The protein below binds the small molecule below.
Small molecule (SMILES): Nc1nc2c(ncn2[C@@H]2O[C@H](CO[P](=O)(O)O[P](=O)(O)NP(=O)(O)O)[C@@H](O)[C@H]2O)c(=O)[nH]1

Sequence of chain 1.A:
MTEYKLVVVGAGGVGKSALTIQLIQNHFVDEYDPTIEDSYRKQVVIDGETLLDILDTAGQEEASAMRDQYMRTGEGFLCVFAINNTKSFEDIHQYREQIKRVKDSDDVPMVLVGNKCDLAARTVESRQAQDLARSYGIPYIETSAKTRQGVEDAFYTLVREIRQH

Binding-site contacts:
Ligand atom N3B contacts residue MG1 of chain 1.E at 3.4 Å.
Ligand atom O6 contacts residue ALA147 of chain 1.A at 2.8 Å (h-bond).
Ligand atom O6 contacts residue ASP120 of chain 1.A at 3.4 Å (salt-bridge).
Ligand atom C8 contacts residue GLY16 of chain 1.A at 3.6 Å.
Ligand atom O1B contacts residue LYS17 of chain 1.A at 2.8 Å (salt-bridge).
Ligand atom C6 contacts residue ASP120 of chain 1.A at 3.6 Å.
Ligand atom O1A contacts residue GLY16 of chain 1.A at 3.4 Å.
Ligand atom O1A contacts residue ALA19 of chain 1.A at 2.8 Å (h-bond).
Ligand atom O1B contacts residue GLY16 of chain 1.A at 3.0 Å (h-bond).
Ligand atom O6 contacts residue ASN117 of chain 1.A at 3.3 Å (h-bond).
Ligand atom O1A contacts residue SER18 of chain 1.A at 3.3 Å (h-bond).
Ligand atom O3A contacts residue GLY16 of chain 1.A at 3.1 Å (h-bond).
Ligand atom O2' contacts residue VAL30 of chain 1.A at 2.7 Å (h-bond).
Ligand atom O1B contacts residue GLY14 of chain 1.A at 3.5 Å (h-bond).
Ligand atom O1B contacts residue VAL15 of chain 1.A at 3.2 Å (h-bond).
Ligand atom O2' contacts residue PHE29 of chain 1.A at 3.3 Å.
Ligand atom O3G contacts residue GLY61 of chain 1.A at 2.9 Å (h-bond).
Ligand atom N1 contacts residue ASP120 of chain 1.A at 2.8 Å (salt-bridge).
Ligand atom O2B contacts residue MG1 of chain 1.E at 2.1 Å.
Ligand atom PB contacts residue MG1 of chain 1.E at 3.2 Å.
Ligand atom N2 contacts residue ASP120 of chain 1.A at 2.9 Å (salt-bridge).
Ligand atom O6 contacts residue LYS118 of chain 1.A at 3.4 Å.
Ligand atom PG contacts residue MG1 of chain 1.E at 3.2 Å.
Ligand atom O2G contacts residue THR36 of chain 1.A at 2.8 Å (h-bond).
Ligand atom O4' contacts residue LYS118 of chain 1.A at 3.2 Å (salt-bridge).
Ligand atom O2G contacts residue MG1 of chain 1.E at 2.1 Å.
Ligand atom O1G contacts residue PRO35 of chain 1.A at 3.3 Å.
Ligand atom C8 contacts residue ALA19 of chain 1.A at 3.5 Å (hydrophobic).
Ligand atom O2B contacts residue SER18 of chain 1.A at 2.9 Å (h-bond).
Ligand atom C3' contacts residue GLU32 of chain 1.A at 3.4 Å.
Ligand atom O2' contacts residue ASP31 of chain 1.A at 3.2 Å (salt-bridge).
Ligand atom O3G contacts residue GLY13 of chain 1.A at 3.4 Å.
Ligand atom C2' contacts residue VAL30 of chain 1.A at 3.5 Å (hydrophobic).
Ligand atom O3G contacts residue LYS17 of chain 1.A at 2.6 Å (salt-bridge).
Ligand atom O1G contacts residue GLN62 of chain 1.A at 2.8 Å (h-bond).
Ligand atom N7 contacts residue ASN117 of chain 1.A at 3.1 Å (h-bond).
Ligand atom O6 contacts residue SER146 of chain 1.A at 3.5 Å.
Ligand atom O2B contacts residue LYS17 of chain 1.A at 3.5 Å (salt-bridge).
Ligand atom O3' contacts residue ASP31 of chain 1.A at 2.9 Å (salt-bridge).
Ligand atom N3B contacts residue GLY14 of chain 1.A at 3.0 Å (h-bond).